Sequence of chain 1.A:
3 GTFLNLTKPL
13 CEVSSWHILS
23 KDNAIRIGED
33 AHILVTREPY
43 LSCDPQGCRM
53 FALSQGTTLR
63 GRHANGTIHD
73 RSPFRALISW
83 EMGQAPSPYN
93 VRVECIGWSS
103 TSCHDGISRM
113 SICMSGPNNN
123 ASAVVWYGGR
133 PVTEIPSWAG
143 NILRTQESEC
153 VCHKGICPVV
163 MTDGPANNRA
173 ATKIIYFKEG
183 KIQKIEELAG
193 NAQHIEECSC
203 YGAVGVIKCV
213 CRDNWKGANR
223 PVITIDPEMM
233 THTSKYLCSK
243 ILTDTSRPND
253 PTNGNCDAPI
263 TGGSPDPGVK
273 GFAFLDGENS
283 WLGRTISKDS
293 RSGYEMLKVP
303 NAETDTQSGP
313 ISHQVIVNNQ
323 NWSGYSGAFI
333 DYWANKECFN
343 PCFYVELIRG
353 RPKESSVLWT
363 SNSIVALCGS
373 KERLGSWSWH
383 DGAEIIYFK

Sequence of chain 4.A:
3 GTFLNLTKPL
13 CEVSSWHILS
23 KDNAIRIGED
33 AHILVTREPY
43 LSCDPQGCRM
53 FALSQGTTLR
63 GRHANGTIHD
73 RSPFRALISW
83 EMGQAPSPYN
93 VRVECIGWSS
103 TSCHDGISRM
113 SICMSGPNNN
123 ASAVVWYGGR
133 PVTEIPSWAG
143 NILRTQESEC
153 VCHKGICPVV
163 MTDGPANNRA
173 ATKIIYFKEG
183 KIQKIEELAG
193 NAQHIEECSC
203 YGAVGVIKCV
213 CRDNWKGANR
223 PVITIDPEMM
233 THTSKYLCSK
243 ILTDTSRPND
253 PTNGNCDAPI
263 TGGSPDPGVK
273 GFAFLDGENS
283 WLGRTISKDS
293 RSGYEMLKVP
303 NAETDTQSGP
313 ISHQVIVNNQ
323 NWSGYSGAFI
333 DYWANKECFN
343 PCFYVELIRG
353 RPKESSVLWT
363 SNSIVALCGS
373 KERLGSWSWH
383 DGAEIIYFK

This small molecule binds to this protein.
Small molecule (SMILES): CC(=O)N[C@H]1[C@H](O[C@H]2[C@H](O)[C@@H](NC(C)=O)CO[C@@H]2CO)O[C@H](CO)[C@@H](O[C@@H]2O[C@H](CO[C@H]3O[C@H](CO[C@H]4O[C@H](CO)[C@@H](O)[C@H](O)[C@@H]4O)[C@@H](O)[C@H](O[C@H]4O[C@H](CO)[C@@H](O)[C@H](O)[C@@H]4O)[C@@H]3O)[C@@H](O)[C@H](O)[C@@H]2O)[C@@H]1O

Binding-site contacts:
Ligand atom C1 contacts residue HIS315 of chain 4.A at 3.7 Å.
Ligand atom O5 contacts residue PRO312 of chain 4.A at 3.4 Å.
Ligand atom C1 contacts residue HIS315 of chain 4.A at 3.7 Å.
Ligand atom O2 contacts residue ASP252 of chain 4.A at 2.5 Å (salt-bridge).
Ligand atom O3 contacts residue ASP252 of chain 4.A at 3.2 Å (salt-bridge).
Ligand atom O6 contacts residue SER378 of chain 4.A at 3.4 Å (h-bond).
Ligand atom O6 contacts residue HIS315 of chain 4.A at 3.2 Å.
Ligand atom O6 contacts residue GLY377 of chain 4.A at 3.8 Å.
Ligand atom O6 contacts residue HIS315 of chain 4.A at 3.4 Å (h-bond).
Ligand atom C6 contacts residue GLU297 of chain 4.A at 3.1 Å.
Ligand atom C3 contacts residue ASN122 of chain 1.A at 3.6 Å.
Ligand atom O3 contacts residue ARG286 of chain 4.A at 2.9 Å (salt-bridge).
Ligand atom O3 contacts residue HIS315 of chain 4.A at 2.9 Å (h-bond).
Ligand atom C7 contacts residue HIS315 of chain 4.A at 3.7 Å.
Ligand atom O3 contacts residue SER314 of chain 4.A at 3.2 Å.
Ligand atom C6 contacts residue VAL317 of chain 4.A at 3.6 Å (hydrophobic).
Ligand atom C2 contacts residue ASP252 of chain 4.A at 3.2 Å.
Ligand atom O2 contacts residue LEU299 of chain 4.A at 3.5 Å.
Ligand atom C3 contacts residue ARG286 of chain 4.A at 3.6 Å.
Ligand atom O5 contacts residue HIS315 of chain 4.A at 2.9 Å (h-bond).
Ligand atom O4 contacts residue HIS315 of chain 4.A at 3.1 Å.
Ligand atom C2 contacts residue HIS315 of chain 4.A at 3.6 Å.
Ligand atom O5 contacts residue GLY377 of chain 4.A at 3.0 Å.
Ligand atom C1 contacts residue ASN122 of chain 1.A at 1.5 Å.
Ligand atom C7 contacts residue ASN122 of chain 1.A at 3.1 Å.
Ligand atom C6 contacts residue HIS315 of chain 4.A at 3.6 Å.
Ligand atom C8 contacts residue SER16 of chain 4.A at 3.6 Å.
Ligand atom O5 contacts residue HIS315 of chain 4.A at 3.3 Å (h-bond).
Ligand atom C6 contacts residue LEU376 of chain 4.A at 2.9 Å (hydrophobic).
Ligand atom C5 contacts residue ASN122 of chain 1.A at 3.7 Å.
Ligand atom O2 contacts residue ILE243 of chain 4.A at 3.5 Å.
Ligand atom C2 contacts residue ASN122 of chain 1.A at 2.2 Å.
Ligand atom O5 contacts residue ASN122 of chain 1.A at 2.4 Å (h-bond).
Ligand atom C3 contacts residue HIS315 of chain 4.A at 3.6 Å.
Ligand atom N2 contacts residue ASN122 of chain 1.A at 2.6 Å (h-bond).
Ligand atom N2 contacts residue HIS315 of chain 4.A at 3.0 Å (h-bond).
Ligand atom O7 contacts residue ASN122 of chain 1.A at 3.3 Å (h-bond).
Ligand atom C8 contacts residue HIS315 of chain 4.A at 3.5 Å.
Ligand atom O6 contacts residue GLU297 of chain 4.A at 2.6 Å (salt-bridge).
Ligand atom O6 contacts residue LEU376 of chain 4.A at 3.0 Å (h-bond).